Binding-site contacts:
Ligand atom O5' contacts residue ARG420 of chain 25.B at 2.9 Å (salt-bridge).
Ligand atom C5' contacts residue ARG28 of chain 24.D at 2.8 Å.
Ligand atom N9 contacts residue ALA27 of chain 24.D at 3.1 Å.
Ligand atom O5' contacts residue ARG28 of chain 24.D at 3.1 Å (salt-bridge).
Ligand atom O5' contacts residue TYR31 of chain 24.D at 2.2 Å (h-bond).
Ligand atom C3' contacts residue GLY6 of chain 10.B at 3.2 Å.
Ligand atom C1' contacts residue GLY6 of chain 10.B at 2.9 Å.
Ligand atom C5' contacts residue THR5 of chain 10.B at 3.1 Å.
Ligand atom N6 contacts residue ASP217 of chain 24.B at 2.8 Å (salt-bridge).
Ligand atom O3' contacts residue THR5 of chain 10.B at 3.1 Å (h-bond).
Ligand atom C4' contacts residue ARG420 of chain 25.B at 3.4 Å.
Ligand atom C5 contacts residue GLY26 of chain 24.D at 3.5 Å.
Ligand atom O4' contacts residue GLY6 of chain 10.B at 2.9 Å.
Ligand atom C6 contacts residue ALA7 of chain 10.B at 2.7 Å (hydrophobic).
Ligand atom OP1 contacts residue ARG420 of chain 25.B at 2.4 Å (salt-bridge).
Ligand atom P contacts residue ARG28 of chain 24.D at 3.4 Å.
Ligand atom OP1 contacts residue PHE211 of chain 24.B at 2.1 Å.
Ligand atom N6 contacts residue GLY26 of chain 24.D at 3.1 Å.
Ligand atom OP1 contacts residue THR418 of chain 25.B at 3.2 Å.
Ligand atom O3' contacts residue ARG420 of chain 25.B at 1.7 Å (salt-bridge).
Ligand atom C4' contacts residue THR5 of chain 10.B at 2.6 Å.
Ligand atom P contacts residue TYR31 of chain 24.D at 3.5 Å.
Ligand atom C3' contacts residue THR5 of chain 10.B at 3.2 Å.
Ligand atom P contacts residue GLU207 of chain 24.B at 3.4 Å.
Ligand atom P contacts residue ARG420 of chain 25.B at 2.5 Å.
Ligand atom OP2 contacts residue GLU207 of chain 24.B at 2.0 Å (salt-bridge).
Ligand atom N7 contacts residue GLY26 of chain 24.D at 2.7 Å.
Ligand atom O3' contacts residue TYR31 of chain 24.D at 3.2 Å (h-bond).
Ligand atom O4' contacts residue ARG420 of chain 25.B at 3.2 Å (salt-bridge).
Ligand atom OP2 contacts residue ARG420 of chain 25.B at 3.4 Å (salt-bridge).
Ligand atom C5' contacts residue TYR31 of chain 24.D at 3.0 Å (hydrophobic).
Ligand atom C5 contacts residue ALA7 of chain 10.B at 2.7 Å (hydrophobic).
Ligand atom C4' contacts residue GLY6 of chain 10.B at 3.1 Å.
Ligand atom C8 contacts residue ALA27 of chain 24.D at 2.0 Å (hydrophobic).
Ligand atom O3' contacts residue GLY6 of chain 10.B at 2.3 Å (h-bond).
Ligand atom OP1 contacts residue ARG28 of chain 24.D at 2.7 Å (salt-bridge).
Ligand atom C8 contacts residue ARG28 of chain 24.D at 3.1 Å.
Ligand atom N6 contacts residue ALA27 of chain 24.D at 3.2 Å (h-bond).
Ligand atom C5 contacts residue ALA27 of chain 24.D at 2.9 Å (hydrophobic).
Ligand atom N7 contacts residue ALA27 of chain 24.D at 1.6 Å.

Sequence of chain 25.B:
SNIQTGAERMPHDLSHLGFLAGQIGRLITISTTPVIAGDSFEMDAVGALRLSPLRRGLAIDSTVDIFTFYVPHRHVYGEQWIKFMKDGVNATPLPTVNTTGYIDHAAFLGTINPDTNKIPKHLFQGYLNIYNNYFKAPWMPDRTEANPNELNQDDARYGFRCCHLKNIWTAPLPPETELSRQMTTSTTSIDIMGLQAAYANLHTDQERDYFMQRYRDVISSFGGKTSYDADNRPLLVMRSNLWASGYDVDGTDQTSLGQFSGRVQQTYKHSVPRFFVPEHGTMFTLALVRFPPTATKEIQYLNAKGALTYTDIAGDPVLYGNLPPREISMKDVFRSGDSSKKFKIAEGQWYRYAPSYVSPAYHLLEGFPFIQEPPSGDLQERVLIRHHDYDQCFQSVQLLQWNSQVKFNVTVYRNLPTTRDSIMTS

Sequence of chain 24.D:
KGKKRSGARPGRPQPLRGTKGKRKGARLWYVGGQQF

Sequence of chain 24.B:
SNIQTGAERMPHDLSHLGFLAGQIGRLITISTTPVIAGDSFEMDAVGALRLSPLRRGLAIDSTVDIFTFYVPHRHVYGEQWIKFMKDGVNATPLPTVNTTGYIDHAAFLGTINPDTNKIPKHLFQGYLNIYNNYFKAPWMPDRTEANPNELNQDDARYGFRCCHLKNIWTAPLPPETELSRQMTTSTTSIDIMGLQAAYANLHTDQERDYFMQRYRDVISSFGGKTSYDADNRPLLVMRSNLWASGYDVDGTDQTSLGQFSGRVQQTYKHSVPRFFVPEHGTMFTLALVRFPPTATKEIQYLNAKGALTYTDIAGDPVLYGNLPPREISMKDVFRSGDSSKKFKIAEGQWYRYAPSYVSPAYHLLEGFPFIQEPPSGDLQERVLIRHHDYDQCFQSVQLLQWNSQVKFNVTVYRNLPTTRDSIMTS

This small molecule binds to this protein.
Small molecule (SMILES): Nc1ccn([C@H]2C[C@H](O)[C@@H](CO[P](=O)(O)O[C@H]3C[C@H](n4cnc5c(N)ncnc54)O[C@@H]3CO[P](=O)(O)O[C@H]3C[C@H](n4cnc5c(N)ncnc54)O[C@@H]3CO[P](=O)(O)O[C@H]3C[C@H](n4cnc5c(N)ncnc54)O[C@@H]3COP(=O)(O)O)O2)c(=O)n1

Sequence of chain 10.B:
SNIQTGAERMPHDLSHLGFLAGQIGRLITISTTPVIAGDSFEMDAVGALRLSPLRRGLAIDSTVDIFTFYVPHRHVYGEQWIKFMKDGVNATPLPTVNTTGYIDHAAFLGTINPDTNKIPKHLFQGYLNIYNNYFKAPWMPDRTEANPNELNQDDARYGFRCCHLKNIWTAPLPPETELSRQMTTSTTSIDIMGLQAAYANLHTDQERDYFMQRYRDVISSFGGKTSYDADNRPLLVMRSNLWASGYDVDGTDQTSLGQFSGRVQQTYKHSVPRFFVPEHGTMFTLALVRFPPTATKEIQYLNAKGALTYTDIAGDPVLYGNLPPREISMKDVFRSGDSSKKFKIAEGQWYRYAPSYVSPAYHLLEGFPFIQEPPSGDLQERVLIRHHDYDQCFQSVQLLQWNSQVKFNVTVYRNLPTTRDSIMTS